Sequence of chain 1.B:
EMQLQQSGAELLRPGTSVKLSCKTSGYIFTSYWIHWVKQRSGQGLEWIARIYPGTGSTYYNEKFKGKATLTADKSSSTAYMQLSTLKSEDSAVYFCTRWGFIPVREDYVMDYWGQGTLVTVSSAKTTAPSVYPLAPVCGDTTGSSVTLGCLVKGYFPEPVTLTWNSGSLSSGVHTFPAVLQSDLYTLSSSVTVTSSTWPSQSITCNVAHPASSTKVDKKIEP

A small-molecule ligand and the protein it binds are described below.
Small molecule (SMILES): O=C(O)CNC(=O)CCC[P](=O)(O)Oc1ccc([N+](=O)[O-])cc1

Binding-site contacts:
Ligand atom C2 contacts residue TRP99 of chain 1.B at 3.3 Å (hydrophobic).
Ligand atom O3 contacts residue ASN39 of chain 1.A at 3.2 Å (h-bond).
Ligand atom N1 contacts residue TRP99 of chain 1.B at 3.8 Å.
Ligand atom O2 contacts residue TRP99 of chain 1.B at 2.8 Å (h-bond).
Ligand atom C5 contacts residue VAL94 of chain 1.A at 3.6 Å (hydrophobic).
Ligand atom C3 contacts residue TYR101 of chain 1.A at 3.9 Å (hydrophobic).
Ligand atom C6 contacts residue TRP99 of chain 1.B at 3.9 Å (hydrophobic).
Ligand atom C11 contacts residue GLY96 of chain 1.A at 3.7 Å.
Ligand atom C4 contacts residue TRP99 of chain 1.B at 3.7 Å (hydrophobic).
Ligand atom O3 contacts residue TYR108 of chain 1.B at 2.7 Å (h-bond).
Ligand atom C9 contacts residue GLY96 of chain 1.A at 3.5 Å.
Ligand atom C1 contacts residue TRP99 of chain 1.B at 3.8 Å (hydrophobic).
Ligand atom O7 contacts residue PHE99 of chain 1.A at 3.6 Å.
Ligand atom O5 contacts residue PHE103 of chain 1.A at 3.1 Å.
Ligand atom C2 contacts residue TYR101 of chain 1.A at 3.5 Å (hydrophobic).
Ligand atom C12 contacts residue TYR31 of chain 1.A at 3.6 Å (hydrophobic).
Ligand atom O3 contacts residue TRP99 of chain 1.B at 3.6 Å.
Ligand atom C2 contacts residue HIS35 of chain 1.B at 3.7 Å.
Ligand atom O5 contacts residue TRP99 of chain 1.B at 3.9 Å.
Ligand atom C8 contacts residue TYR37 of chain 1.A at 3.8 Å (hydrophobic).
Ligand atom C8 contacts residue GLY96 of chain 1.A at 3.8 Å.
Ligand atom C6 contacts residue TYR101 of chain 1.A at 3.9 Å (hydrophobic).
Ligand atom C6 contacts residue ASN39 of chain 1.A at 3.8 Å.
Ligand atom O1 contacts residue TYR101 of chain 1.A at 3.9 Å.
Ligand atom C3 contacts residue HIS35 of chain 1.B at 3.5 Å.
Ligand atom O8 contacts residue TYR101 of chain 1.A at 2.9 Å (h-bond).
Ligand atom C8 contacts residue TYR108 of chain 1.B at 3.6 Å (hydrophobic).
Ligand atom P1 contacts residue TRP99 of chain 1.B at 3.6 Å.
Ligand atom C10 contacts residue TYR37 of chain 1.A at 3.9 Å (hydrophobic).
Ligand atom N2 contacts residue GLY96 of chain 1.A at 3.1 Å (h-bond).
Ligand atom O2 contacts residue PHE101 of chain 1.B at 3.4 Å.
Ligand atom C1 contacts residue TYR101 of chain 1.A at 3.5 Å (hydrophobic).
Ligand atom O4 contacts residue TRP47 of chain 1.B at 3.8 Å.
Ligand atom P1 contacts residue TYR108 of chain 1.B at 3.5 Å.
Ligand atom C3 contacts residue TRP99 of chain 1.B at 3.5 Å (hydrophobic).
Ligand atom O4 contacts residue VAL37 of chain 1.B at 3.6 Å.
Ligand atom C5 contacts residue TRP99 of chain 1.B at 3.7 Å (hydrophobic).
Ligand atom O4 contacts residue TRP99 of chain 1.B at 3.7 Å.
Ligand atom C10 contacts residue GLY96 of chain 1.A at 3.5 Å.
Ligand atom O1 contacts residue GLY96 of chain 1.A at 3.4 Å.

Sequence of chain 1.A:
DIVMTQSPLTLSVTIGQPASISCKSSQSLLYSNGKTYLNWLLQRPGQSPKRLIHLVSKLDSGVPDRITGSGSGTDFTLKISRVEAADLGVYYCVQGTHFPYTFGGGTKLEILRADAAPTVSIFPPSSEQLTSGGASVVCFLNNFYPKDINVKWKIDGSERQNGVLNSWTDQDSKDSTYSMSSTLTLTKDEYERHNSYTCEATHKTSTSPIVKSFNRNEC